Sequence of chain 1.C:
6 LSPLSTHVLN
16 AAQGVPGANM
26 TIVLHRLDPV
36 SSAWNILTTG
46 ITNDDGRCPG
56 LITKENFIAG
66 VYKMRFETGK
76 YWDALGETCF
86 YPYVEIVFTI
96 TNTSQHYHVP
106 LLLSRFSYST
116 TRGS

A protein and the small-molecule ligand that binds it are described below.
Small molecule (SMILES): N[C@@H](Cc1cc(I)c(Oc2cc(I)c(O)c(I)c2)c(I)c1)C(=O)O

Binding-site contacts:
Ligand atom I5' contacts residue THR115 of chain 1.C at 4.2 Å.
Ligand atom I5' contacts residue LEU107 of chain 1.C at 3.6 Å.
Ligand atom I3' contacts residue THR115 of chain 1.A at 4.1 Å.
Ligand atom I5' contacts residue PRO105 of chain 1.C at 3.9 Å.
Ligand atom I3 contacts residue LEU14 of chain 1.A at 3.8 Å.
Ligand atom I5 contacts residue LEU14 of chain 1.C at 3.5 Å.
Ligand atom I5' contacts residue LEU106 of chain 1.C at 4.1 Å.
Ligand atom I5' contacts residue SER114 of chain 1.C at 3.6 Å.
Ligand atom I3' contacts residue SER114 of chain 1.A at 3.5 Å.
Ligand atom I3' contacts residue THR116 of chain 1.A at 4.3 Å.
Ligand atom I3' contacts residue LEU106 of chain 1.A at 4.2 Å.
Ligand atom I5' contacts residue THR116 of chain 1.C at 4.5 Å.
Ligand atom O4' contacts residue SER114 of chain 1.C at 4.5 Å.
Ligand atom O4' contacts residue LEU107 of chain 1.C at 4.4 Å.
Ligand atom O4' contacts residue LEU107 of chain 1.A at 4.0 Å.
Ligand atom I5 contacts residue HIS12 of chain 1.C at 4.1 Å.
Ligand atom I3 contacts residue THR116 of chain 1.C at 4.4 Å.
Ligand atom I3 contacts residue HIS103 of chain 1.C at 4.1 Å.
Ligand atom I5 contacts residue HIS103 of chain 1.A at 4.3 Å.
Ligand atom I3' contacts residue PRO105 of chain 1.A at 3.6 Å.
Ligand atom I3' contacts residue LEU107 of chain 1.A at 3.7 Å.
Ligand atom I3 contacts residue PRO105 of chain 1.C at 4.3 Å.
Ligand atom I3 contacts residue HIS12 of chain 1.A at 4.3 Å.

Sequence of chain 1.A:
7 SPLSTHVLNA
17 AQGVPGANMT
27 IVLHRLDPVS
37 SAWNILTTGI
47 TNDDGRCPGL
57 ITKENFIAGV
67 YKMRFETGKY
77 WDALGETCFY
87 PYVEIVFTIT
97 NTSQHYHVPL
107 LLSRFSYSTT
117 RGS